Sequence of chain 1.A:
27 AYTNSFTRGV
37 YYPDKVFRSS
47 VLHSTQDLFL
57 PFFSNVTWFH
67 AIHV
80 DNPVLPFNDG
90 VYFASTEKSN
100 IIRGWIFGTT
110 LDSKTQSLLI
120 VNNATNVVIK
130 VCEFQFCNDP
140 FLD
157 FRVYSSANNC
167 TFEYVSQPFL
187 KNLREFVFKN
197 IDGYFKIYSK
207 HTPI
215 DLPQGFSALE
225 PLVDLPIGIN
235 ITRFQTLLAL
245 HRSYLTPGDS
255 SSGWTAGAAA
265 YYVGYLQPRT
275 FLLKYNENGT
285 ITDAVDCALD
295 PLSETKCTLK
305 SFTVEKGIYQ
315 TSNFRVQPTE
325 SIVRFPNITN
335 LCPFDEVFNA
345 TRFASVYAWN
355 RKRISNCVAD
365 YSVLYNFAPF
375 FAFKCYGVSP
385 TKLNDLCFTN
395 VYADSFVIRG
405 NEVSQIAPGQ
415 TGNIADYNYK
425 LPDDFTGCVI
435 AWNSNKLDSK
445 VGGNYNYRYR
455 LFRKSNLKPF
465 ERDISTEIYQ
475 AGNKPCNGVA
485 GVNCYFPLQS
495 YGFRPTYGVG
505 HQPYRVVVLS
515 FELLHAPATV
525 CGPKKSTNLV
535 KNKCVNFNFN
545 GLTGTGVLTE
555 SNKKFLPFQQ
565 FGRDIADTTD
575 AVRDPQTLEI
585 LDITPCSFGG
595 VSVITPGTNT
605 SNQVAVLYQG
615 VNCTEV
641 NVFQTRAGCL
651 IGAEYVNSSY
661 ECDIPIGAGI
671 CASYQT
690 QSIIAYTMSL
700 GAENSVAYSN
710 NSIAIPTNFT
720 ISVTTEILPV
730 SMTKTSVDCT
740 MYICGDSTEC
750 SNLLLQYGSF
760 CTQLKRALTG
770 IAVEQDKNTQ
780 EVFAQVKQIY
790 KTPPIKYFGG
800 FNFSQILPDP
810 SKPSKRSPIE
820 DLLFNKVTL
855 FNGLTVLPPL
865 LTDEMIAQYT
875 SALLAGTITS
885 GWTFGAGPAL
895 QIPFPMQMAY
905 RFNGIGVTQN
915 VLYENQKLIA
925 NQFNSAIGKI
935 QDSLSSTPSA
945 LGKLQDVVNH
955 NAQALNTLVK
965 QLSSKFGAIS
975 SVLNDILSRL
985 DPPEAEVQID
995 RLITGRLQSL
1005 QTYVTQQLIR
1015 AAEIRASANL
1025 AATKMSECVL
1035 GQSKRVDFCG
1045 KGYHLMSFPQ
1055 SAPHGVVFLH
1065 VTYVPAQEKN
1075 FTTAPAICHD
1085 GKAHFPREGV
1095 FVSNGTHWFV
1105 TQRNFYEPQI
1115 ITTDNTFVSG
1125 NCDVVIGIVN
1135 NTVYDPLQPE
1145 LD

Binding-site contacts:
Ligand atom C8 contacts residue SER112 of chain 1.A at 3.7 Å.
Ligand atom O5 contacts residue ASN165 of chain 1.A at 3.5 Å (h-bond).
Ligand atom C1 contacts residue ASN165 of chain 1.A at 3.1 Å.
Ligand atom C8 contacts residue GLU132 of chain 1.A at 4.0 Å.
Ligand atom C2 contacts residue ASN165 of chain 1.A at 3.4 Å.
Ligand atom C7 contacts residue ASN165 of chain 1.A at 3.8 Å.
Ligand atom O7 contacts residue ASN165 of chain 1.A at 3.2 Å.
Ligand atom N2 contacts residue ASN165 of chain 1.A at 3.8 Å.

A protein and the small-molecule ligand that binds it are described below.
Small molecule (SMILES): CC(=O)N[C@@H]1[C@@H](O)[C@H](O)[C@@H](CO)O[C@H]1O